A protein and the small-molecule ligand that binds it are described below.
Small molecule (SMILES): CC(=O)N[C@H]1[C@H](O[C@H]2[C@H](O)[C@@H](NC(C)=O)CO[C@@H]2CO)O[C@H](CO)[C@@H](O)[C@@H]1O

Sequence of chain 1.B:
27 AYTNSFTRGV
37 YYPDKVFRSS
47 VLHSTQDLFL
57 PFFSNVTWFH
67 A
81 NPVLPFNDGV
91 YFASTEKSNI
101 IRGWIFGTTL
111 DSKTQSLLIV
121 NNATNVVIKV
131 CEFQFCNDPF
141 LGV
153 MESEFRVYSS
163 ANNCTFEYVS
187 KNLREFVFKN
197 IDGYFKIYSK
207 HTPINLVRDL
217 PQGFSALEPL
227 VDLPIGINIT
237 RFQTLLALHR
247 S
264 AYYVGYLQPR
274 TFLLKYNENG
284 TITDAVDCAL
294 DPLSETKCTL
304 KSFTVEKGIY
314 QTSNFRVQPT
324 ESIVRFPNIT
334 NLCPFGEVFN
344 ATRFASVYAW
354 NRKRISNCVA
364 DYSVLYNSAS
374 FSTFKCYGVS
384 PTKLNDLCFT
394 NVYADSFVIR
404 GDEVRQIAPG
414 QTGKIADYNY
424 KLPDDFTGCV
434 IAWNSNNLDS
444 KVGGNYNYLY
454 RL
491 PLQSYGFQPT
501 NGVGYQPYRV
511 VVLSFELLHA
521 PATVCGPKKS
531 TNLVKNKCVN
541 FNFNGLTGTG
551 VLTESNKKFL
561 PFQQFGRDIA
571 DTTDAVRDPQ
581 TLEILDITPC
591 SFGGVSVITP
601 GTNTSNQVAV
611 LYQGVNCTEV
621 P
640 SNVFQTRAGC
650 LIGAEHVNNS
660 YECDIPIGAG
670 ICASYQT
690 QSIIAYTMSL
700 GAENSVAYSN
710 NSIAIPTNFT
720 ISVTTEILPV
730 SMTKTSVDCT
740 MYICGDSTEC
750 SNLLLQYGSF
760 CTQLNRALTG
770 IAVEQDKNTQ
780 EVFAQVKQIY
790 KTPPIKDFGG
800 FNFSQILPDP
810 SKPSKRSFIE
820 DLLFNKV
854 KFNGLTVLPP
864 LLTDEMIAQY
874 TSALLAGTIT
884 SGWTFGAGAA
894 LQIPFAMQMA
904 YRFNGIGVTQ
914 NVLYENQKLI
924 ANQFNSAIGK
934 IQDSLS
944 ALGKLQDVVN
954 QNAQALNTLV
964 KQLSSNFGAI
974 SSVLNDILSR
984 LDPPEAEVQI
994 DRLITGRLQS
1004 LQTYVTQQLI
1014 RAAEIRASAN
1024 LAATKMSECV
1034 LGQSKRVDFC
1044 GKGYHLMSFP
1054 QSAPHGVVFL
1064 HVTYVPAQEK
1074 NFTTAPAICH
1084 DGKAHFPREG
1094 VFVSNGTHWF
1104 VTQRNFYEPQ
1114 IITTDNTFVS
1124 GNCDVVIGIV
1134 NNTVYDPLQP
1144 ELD

Binding-site contacts:
Ligand atom C7 contacts residue ASN343 of chain 1.B at 3.9 Å.
Ligand atom C7 contacts residue PHE342 of chain 1.B at 4.3 Å (hydrophobic).
Ligand atom C1 contacts residue ASN343 of chain 1.B at 1.5 Å.
Ligand atom C3 contacts residue ASN343 of chain 1.B at 3.9 Å.
Ligand atom C4 contacts residue ASN343 of chain 1.B at 4.4 Å.
Ligand atom O7 contacts residue GLY339 of chain 1.B at 4.2 Å.
Ligand atom C8 contacts residue PHE342 of chain 1.B at 3.6 Å (hydrophobic).
Ligand atom O7 contacts residue ASN343 of chain 1.B at 4.3 Å.
Ligand atom C5 contacts residue ASN343 of chain 1.B at 3.7 Å.
Ligand atom C1 contacts residue PHE342 of chain 1.B at 4.4 Å (hydrophobic).
Ligand atom N2 contacts residue ASN343 of chain 1.B at 3.0 Å (h-bond).
Ligand atom C2 contacts residue ASN343 of chain 1.B at 2.6 Å.
Ligand atom C7 contacts residue GLY339 of chain 1.B at 4.4 Å.
Ligand atom N2 contacts residue PHE342 of chain 1.B at 3.9 Å.
Ligand atom O5 contacts residue ASN343 of chain 1.B at 2.4 Å (h-bond).